A small-molecule ligand and the protein it binds are described below.
Small molecule (SMILES): Cc1cc([C@@H](C)Nc2ccccc2C(=O)O)c2[n+](c1)C(=O)CC(N1CCCCC1)=N2

Sequence of chain 1.C:
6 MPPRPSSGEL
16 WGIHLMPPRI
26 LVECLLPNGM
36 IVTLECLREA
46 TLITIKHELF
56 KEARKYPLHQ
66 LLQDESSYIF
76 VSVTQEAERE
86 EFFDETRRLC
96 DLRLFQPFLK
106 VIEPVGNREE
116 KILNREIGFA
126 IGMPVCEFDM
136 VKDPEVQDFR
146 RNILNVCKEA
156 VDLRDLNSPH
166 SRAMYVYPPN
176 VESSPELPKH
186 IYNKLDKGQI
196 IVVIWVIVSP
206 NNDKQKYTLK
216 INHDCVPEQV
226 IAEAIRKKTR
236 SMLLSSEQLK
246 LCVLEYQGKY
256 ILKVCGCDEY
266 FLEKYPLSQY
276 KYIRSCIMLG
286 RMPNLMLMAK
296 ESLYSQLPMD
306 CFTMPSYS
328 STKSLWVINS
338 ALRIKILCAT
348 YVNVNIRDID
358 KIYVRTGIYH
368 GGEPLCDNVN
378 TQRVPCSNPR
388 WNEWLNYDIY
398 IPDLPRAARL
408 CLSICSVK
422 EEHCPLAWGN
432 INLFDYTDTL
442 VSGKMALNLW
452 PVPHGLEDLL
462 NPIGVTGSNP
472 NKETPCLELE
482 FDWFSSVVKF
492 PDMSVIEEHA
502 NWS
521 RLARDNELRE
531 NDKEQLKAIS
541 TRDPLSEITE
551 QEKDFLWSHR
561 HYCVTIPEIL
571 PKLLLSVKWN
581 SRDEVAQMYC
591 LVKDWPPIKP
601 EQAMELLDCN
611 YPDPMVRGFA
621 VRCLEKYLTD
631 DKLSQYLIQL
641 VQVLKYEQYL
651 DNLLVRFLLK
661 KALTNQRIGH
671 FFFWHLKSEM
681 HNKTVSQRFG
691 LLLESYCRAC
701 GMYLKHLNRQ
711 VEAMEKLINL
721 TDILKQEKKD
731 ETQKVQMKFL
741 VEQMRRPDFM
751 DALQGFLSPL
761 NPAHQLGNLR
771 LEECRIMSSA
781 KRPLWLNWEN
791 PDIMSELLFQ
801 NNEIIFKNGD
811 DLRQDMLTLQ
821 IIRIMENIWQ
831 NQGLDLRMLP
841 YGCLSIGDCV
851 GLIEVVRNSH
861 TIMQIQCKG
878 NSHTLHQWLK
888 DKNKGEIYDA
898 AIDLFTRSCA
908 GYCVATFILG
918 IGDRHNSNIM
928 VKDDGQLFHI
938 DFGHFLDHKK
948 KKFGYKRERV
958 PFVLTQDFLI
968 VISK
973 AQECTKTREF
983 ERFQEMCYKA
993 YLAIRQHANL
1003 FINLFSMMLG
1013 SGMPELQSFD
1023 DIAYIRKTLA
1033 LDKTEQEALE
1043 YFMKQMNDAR

Binding-site contacts:
Ligand atom O3 contacts residue ARG1052 of chain 1.C at 2.9 Å (salt-bridge).
Ligand atom C21 contacts residue PHE985 of chain 1.C at 3.6 Å (hydrophobic).
Ligand atom C19 contacts residue GLN986 of chain 1.C at 3.6 Å.
Ligand atom C10 contacts residue MET1048 of chain 1.C at 3.6 Å (hydrophobic).
Ligand atom C7 contacts residue PHE959 of chain 1.C at 3.6 Å (hydrophobic).
Ligand atom C19 contacts residue MET1048 of chain 1.C at 3.5 Å (hydrophobic).
Ligand atom C5 contacts residue CYS906 of chain 1.C at 3.5 Å (hydrophobic).
Ligand atom C16 contacts residue THR913 of chain 1.C at 3.7 Å.
Ligand atom C15 contacts residue THR913 of chain 1.C at 3.6 Å.
Ligand atom N1 contacts residue PHE959 of chain 1.C at 3.4 Å.
Ligand atom C9 contacts residue ILE969 of chain 1.C at 3.6 Å (hydrophobic).
Ligand atom C18 contacts residue MET1048 of chain 1.C at 3.3 Å (hydrophobic).
Ligand atom C9 contacts residue PHE985 of chain 1.C at 3.6 Å (hydrophobic).
Ligand atom C4 contacts residue CYS910 of chain 1.C at 3.7 Å (hydrophobic).
Ligand atom O1 contacts residue CYS906 of chain 1.C at 3.6 Å (h-bond).
Ligand atom O2 contacts residue ARG1052 of chain 1.C at 3.0 Å (salt-bridge).
Ligand atom C23 contacts residue GLN986 of chain 1.C at 3.7 Å.
Ligand atom N2 contacts residue CYS910 of chain 1.C at 3.5 Å (h-bond).
Ligand atom C23 contacts residue ARG1052 of chain 1.C at 3.2 Å.
Ligand atom O2 contacts residue ASN1049 of chain 1.C at 3.5 Å (h-bond).
Ligand atom C4 contacts residue PHE959 of chain 1.C at 3.6 Å (hydrophobic).
Ligand atom C11 contacts residue MET1048 of chain 1.C at 3.6 Å (hydrophobic).
Ligand atom C16 contacts residue CYS910 of chain 1.C at 3.5 Å (hydrophobic).
Ligand atom C11 contacts residue THR962 of chain 1.C at 3.6 Å.
Ligand atom C21 contacts residue CYS989 of chain 1.C at 3.4 Å (hydrophobic).
Ligand atom C23 contacts residue MET1048 of chain 1.C at 3.4 Å (hydrophobic).
Ligand atom C22 contacts residue PHE985 of chain 1.C at 3.4 Å (hydrophobic).
Ligand atom C5 contacts residue PHE959 of chain 1.C at 3.6 Å (hydrophobic).
Ligand atom C7 contacts residue CYS910 of chain 1.C at 3.7 Å (hydrophobic).
Ligand atom O3 contacts residue GLN986 of chain 1.C at 3.1 Å (h-bond).
Ligand atom O2 contacts residue MET1048 of chain 1.C at 3.1 Å (h-bond).
Ligand atom C9 contacts residue LEU966 of chain 1.C at 3.7 Å (hydrophobic).
Ligand atom O1 contacts residue PHE959 of chain 1.C at 3.3 Å.
Ligand atom C6 contacts residue CYS910 of chain 1.C at 3.5 Å (hydrophobic).
Ligand atom C8 contacts residue PHE959 of chain 1.C at 3.3 Å (hydrophobic).
Ligand atom C11 contacts residue ALA1051 of chain 1.C at 3.6 Å (hydrophobic).
Ligand atom O3 contacts residue ASN1049 of chain 1.C at 2.9 Å (h-bond).
Ligand atom N2 contacts residue MET1048 of chain 1.C at 3.5 Å.
Ligand atom C17 contacts residue MET1048 of chain 1.C at 3.6 Å (hydrophobic).
Ligand atom C22 contacts residue MET1048 of chain 1.C at 3.4 Å (hydrophobic).